Sequence of chain 1.A:
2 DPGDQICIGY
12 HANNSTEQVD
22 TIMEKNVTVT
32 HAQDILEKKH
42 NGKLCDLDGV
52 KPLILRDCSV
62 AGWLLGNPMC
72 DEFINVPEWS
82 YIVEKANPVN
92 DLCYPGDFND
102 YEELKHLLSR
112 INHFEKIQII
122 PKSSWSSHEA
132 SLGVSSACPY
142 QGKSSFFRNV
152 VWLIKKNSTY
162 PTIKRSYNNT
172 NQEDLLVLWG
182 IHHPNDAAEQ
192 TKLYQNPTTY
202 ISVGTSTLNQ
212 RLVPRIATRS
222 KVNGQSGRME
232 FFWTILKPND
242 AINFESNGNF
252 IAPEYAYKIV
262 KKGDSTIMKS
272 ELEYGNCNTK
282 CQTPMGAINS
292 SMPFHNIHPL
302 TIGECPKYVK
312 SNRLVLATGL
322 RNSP

The protein below binds the small molecule below.
Small molecule (SMILES): CC(=O)N[C@@H]1[C@@H](O)[C@H](O)[C@@H](CO)O[C@H]1O

Binding-site contacts:
Ligand atom C5 contacts residue ASN27 of chain 1.A at 3.7 Å.
Ligand atom C2 contacts residue ASN27 of chain 1.A at 2.5 Å.
Ligand atom C1 contacts residue ASN27 of chain 1.A at 1.4 Å.
Ligand atom C4 contacts residue ASN27 of chain 1.A at 4.2 Å.
Ligand atom C8 contacts residue LYS26 of chain 1.A at 4.0 Å.
Ligand atom C3 contacts residue ASN27 of chain 1.A at 3.8 Å.
Ligand atom O5 contacts residue GLN19 of chain 1.A at 4.2 Å.
Ligand atom N2 contacts residue ASN27 of chain 1.A at 3.0 Å (h-bond).
Ligand atom O6 contacts residue GLN19 of chain 1.A at 4.3 Å.
Ligand atom C7 contacts residue ASN27 of chain 1.A at 3.6 Å.
Ligand atom O7 contacts residue ASN27 of chain 1.A at 3.9 Å.
Ligand atom O5 contacts residue ASN27 of chain 1.A at 2.4 Å (h-bond).